A protein and the small-molecule ligand that binds it are described below.
Small molecule (SMILES): Nc1nc2c(ncn2[C@H]2C[C@H](O)[C@@H](CO[P](=O)(O)O[P](=O)(O)OP(=O)(O)O)O2)c(=O)[nH]1

Binding-site contacts:
Ligand atom O1A contacts residue PHE225 of chain 1.A at 3.9 Å.
Ligand atom O6 contacts residue ARG221 of chain 1.A at 4.0 Å.
Ligand atom O2A contacts residue ARG221 of chain 1.A at 4.3 Å.
Ligand atom C5 contacts residue ARG221 of chain 1.A at 3.5 Å.
Ligand atom O1A contacts residue ARG221 of chain 1.A at 2.7 Å (salt-bridge).
Ligand atom N7 contacts residue ARG221 of chain 1.A at 3.4 Å (salt-bridge).
Ligand atom O2G contacts residue ARG240 of chain 1.A at 2.5 Å (salt-bridge).
Ligand atom C5' contacts residue ARG221 of chain 1.A at 4.1 Å.
Ligand atom C6 contacts residue ARG221 of chain 1.A at 3.8 Å.
Ligand atom O1A contacts residue LYS242 of chain 1.A at 2.0 Å (salt-bridge).
Ligand atom C4' contacts residue ARG221 of chain 1.A at 4.1 Å.
Ligand atom O6 contacts residue ASN246 of chain 1.A at 3.4 Å (h-bond).
Ligand atom C4 contacts residue ARG221 of chain 1.A at 3.1 Å.
Ligand atom N3 contacts residue ARG221 of chain 1.A at 3.5 Å (salt-bridge).
Ligand atom O1G contacts residue LYS242 of chain 1.A at 4.3 Å.
Ligand atom N1 contacts residue ARG221 of chain 1.A at 3.9 Å.
Ligand atom O3A contacts residue LYS242 of chain 1.A at 3.4 Å (salt-bridge).
Ligand atom N2 contacts residue ASP218 of chain 1.A at 4.0 Å.
Ligand atom PA contacts residue ARG221 of chain 1.A at 3.9 Å.
Ligand atom O4' contacts residue ARG221 of chain 1.A at 3.1 Å (salt-bridge).
Ligand atom PG contacts residue LYS242 of chain 1.A at 4.5 Å.
Ligand atom C6 contacts residue ASN246 of chain 1.A at 4.3 Å.
Ligand atom O2A contacts residue LYS242 of chain 1.A at 3.1 Å (salt-bridge).
Ligand atom O2G contacts residue LYS411 of chain 1.A at 3.5 Å.
Ligand atom C8 contacts residue ARG221 of chain 1.A at 3.6 Å.
Ligand atom PA contacts residue LYS242 of chain 1.A at 2.9 Å.
Ligand atom O3G contacts residue LYS411 of chain 1.A at 2.9 Å (salt-bridge).
Ligand atom O3B contacts residue LYS242 of chain 1.A at 3.6 Å.
Ligand atom O1G contacts residue ARG240 of chain 1.A at 3.3 Å (salt-bridge).
Ligand atom O1G contacts residue LYS411 of chain 1.A at 3.9 Å.
Ligand atom N9 contacts residue ARG221 of chain 1.A at 3.3 Å (salt-bridge).
Ligand atom O5' contacts residue LYS242 of chain 1.A at 4.3 Å.
Ligand atom O2G contacts residue LYS242 of chain 1.A at 4.0 Å.
Ligand atom PG contacts residue ARG240 of chain 1.A at 3.7 Å.
Ligand atom PG contacts residue LYS411 of chain 1.A at 3.8 Å.
Ligand atom O3B contacts residue ARG240 of chain 1.A at 4.4 Å.
Ligand atom C1' contacts residue ARG221 of chain 1.A at 3.8 Å.
Ligand atom C2 contacts residue ARG221 of chain 1.A at 4.0 Å.
Ligand atom PB contacts residue LYS242 of chain 1.A at 4.2 Å.

Sequence of chain 1.A:
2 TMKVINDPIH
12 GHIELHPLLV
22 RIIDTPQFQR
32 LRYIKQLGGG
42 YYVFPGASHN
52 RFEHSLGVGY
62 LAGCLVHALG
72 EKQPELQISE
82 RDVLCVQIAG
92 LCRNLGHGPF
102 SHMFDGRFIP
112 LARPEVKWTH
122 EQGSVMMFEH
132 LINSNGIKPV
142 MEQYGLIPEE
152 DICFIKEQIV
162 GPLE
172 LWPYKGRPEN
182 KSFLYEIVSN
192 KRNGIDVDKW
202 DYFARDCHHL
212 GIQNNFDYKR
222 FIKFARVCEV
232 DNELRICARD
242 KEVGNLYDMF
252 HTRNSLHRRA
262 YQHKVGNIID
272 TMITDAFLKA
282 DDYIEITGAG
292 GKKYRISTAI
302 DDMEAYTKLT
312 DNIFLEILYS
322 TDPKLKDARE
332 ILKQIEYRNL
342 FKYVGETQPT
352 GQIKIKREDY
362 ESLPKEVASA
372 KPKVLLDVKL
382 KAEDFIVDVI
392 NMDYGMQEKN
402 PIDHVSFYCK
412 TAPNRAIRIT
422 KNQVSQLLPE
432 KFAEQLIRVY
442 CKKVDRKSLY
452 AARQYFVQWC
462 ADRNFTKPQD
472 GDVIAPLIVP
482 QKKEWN